Sequence of chain 1.A:
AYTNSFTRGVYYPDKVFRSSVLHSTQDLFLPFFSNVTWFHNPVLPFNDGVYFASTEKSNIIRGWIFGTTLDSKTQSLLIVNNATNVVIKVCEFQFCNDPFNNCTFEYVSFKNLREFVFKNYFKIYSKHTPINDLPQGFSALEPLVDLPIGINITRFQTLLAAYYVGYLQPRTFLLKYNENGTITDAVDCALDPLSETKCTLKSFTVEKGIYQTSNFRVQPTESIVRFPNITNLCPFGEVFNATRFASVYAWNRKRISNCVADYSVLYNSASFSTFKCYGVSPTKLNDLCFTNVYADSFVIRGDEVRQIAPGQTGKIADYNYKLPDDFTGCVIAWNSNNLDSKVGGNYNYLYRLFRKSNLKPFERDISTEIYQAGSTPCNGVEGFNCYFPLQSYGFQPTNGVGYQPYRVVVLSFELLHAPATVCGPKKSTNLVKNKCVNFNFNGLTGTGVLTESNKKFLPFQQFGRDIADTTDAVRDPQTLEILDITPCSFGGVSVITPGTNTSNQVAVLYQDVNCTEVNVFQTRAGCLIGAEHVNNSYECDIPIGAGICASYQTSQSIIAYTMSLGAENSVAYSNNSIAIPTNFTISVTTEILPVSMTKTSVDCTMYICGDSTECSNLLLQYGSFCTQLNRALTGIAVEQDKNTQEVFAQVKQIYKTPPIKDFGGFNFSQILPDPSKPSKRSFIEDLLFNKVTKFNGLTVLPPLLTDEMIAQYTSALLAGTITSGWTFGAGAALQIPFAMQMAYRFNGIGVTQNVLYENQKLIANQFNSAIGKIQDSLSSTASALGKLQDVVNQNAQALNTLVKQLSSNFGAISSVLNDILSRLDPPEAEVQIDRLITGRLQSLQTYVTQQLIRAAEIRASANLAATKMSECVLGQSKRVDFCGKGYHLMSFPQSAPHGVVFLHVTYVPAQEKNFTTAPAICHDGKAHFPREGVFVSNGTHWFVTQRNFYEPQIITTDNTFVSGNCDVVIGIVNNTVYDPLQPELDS

A small-molecule ligand and the protein it binds are described below.
Small molecule (SMILES): CC(=O)N[C@H]1[C@H](O[C@H]2[C@H](O)[C@@H](NC(C)=O)CO[C@@H]2CO)O[C@H](CO)[C@@H](O)[C@@H]1O

Binding-site contacts:
Ligand atom O7 contacts residue ASN1134 of chain 1.A at 4.3 Å.
Ligand atom N2 contacts residue ASN1134 of chain 1.A at 2.9 Å (h-bond).
Ligand atom C7 contacts residue ASN1134 of chain 1.A at 3.8 Å.
Ligand atom C3 contacts residue ASN1134 of chain 1.A at 3.8 Å.
Ligand atom C2 contacts residue ASN1134 of chain 1.A at 2.4 Å.
Ligand atom O5 contacts residue ASN1134 of chain 1.A at 2.2 Å (h-bond).
Ligand atom C4 contacts residue ASN1134 of chain 1.A at 4.2 Å.
Ligand atom C1 contacts residue ASN1134 of chain 1.A at 1.4 Å.
Ligand atom C5 contacts residue ASN1134 of chain 1.A at 3.6 Å.